Sequence of chain 1.C:
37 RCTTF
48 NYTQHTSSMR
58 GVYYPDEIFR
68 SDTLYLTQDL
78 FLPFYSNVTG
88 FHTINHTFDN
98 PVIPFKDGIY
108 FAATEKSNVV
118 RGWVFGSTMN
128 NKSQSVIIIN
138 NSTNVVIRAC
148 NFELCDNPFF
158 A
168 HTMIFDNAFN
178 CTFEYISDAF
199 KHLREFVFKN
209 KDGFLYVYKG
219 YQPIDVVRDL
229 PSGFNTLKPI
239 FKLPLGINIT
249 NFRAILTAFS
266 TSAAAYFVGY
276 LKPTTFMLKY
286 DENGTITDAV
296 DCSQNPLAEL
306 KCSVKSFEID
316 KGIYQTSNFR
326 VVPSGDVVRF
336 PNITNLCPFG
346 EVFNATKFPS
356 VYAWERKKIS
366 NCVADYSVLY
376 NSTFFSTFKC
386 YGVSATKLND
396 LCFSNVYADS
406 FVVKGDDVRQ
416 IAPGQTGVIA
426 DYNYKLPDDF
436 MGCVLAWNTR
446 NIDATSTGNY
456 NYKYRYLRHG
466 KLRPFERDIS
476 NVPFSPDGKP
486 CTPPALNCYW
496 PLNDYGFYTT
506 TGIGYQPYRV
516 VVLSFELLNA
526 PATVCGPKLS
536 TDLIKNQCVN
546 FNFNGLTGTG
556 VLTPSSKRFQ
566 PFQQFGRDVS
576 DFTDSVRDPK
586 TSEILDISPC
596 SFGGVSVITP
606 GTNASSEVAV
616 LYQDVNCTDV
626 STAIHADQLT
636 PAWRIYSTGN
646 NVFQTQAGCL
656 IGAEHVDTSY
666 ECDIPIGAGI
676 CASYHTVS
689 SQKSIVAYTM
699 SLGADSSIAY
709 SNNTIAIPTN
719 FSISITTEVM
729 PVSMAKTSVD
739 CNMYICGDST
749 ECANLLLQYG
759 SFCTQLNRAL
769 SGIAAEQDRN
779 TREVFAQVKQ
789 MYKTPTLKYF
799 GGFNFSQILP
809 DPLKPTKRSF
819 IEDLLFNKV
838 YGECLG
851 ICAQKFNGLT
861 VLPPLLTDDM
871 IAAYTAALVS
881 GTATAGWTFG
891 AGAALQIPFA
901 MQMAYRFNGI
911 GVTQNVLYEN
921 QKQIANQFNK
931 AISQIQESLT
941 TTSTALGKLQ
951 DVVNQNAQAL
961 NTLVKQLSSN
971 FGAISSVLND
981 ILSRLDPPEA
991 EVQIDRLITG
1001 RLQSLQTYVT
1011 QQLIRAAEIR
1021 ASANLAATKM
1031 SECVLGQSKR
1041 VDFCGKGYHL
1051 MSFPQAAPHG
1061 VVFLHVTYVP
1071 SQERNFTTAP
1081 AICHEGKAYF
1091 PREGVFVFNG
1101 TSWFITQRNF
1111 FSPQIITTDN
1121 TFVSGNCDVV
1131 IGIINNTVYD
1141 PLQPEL

The protein below binds the small molecule below.
Small molecule (SMILES): CC(=O)N[C@H]1[C@H](O[C@H]2[C@H](O)[C@@H](NC(C)=O)CO[C@@H]2CO)O[C@H](CO)[C@@H](O[C@@H]2O[C@H](CO)[C@@H](O)[C@H](O)[C@@H]2O)[C@@H]1O

Sequence of chain 1.A:
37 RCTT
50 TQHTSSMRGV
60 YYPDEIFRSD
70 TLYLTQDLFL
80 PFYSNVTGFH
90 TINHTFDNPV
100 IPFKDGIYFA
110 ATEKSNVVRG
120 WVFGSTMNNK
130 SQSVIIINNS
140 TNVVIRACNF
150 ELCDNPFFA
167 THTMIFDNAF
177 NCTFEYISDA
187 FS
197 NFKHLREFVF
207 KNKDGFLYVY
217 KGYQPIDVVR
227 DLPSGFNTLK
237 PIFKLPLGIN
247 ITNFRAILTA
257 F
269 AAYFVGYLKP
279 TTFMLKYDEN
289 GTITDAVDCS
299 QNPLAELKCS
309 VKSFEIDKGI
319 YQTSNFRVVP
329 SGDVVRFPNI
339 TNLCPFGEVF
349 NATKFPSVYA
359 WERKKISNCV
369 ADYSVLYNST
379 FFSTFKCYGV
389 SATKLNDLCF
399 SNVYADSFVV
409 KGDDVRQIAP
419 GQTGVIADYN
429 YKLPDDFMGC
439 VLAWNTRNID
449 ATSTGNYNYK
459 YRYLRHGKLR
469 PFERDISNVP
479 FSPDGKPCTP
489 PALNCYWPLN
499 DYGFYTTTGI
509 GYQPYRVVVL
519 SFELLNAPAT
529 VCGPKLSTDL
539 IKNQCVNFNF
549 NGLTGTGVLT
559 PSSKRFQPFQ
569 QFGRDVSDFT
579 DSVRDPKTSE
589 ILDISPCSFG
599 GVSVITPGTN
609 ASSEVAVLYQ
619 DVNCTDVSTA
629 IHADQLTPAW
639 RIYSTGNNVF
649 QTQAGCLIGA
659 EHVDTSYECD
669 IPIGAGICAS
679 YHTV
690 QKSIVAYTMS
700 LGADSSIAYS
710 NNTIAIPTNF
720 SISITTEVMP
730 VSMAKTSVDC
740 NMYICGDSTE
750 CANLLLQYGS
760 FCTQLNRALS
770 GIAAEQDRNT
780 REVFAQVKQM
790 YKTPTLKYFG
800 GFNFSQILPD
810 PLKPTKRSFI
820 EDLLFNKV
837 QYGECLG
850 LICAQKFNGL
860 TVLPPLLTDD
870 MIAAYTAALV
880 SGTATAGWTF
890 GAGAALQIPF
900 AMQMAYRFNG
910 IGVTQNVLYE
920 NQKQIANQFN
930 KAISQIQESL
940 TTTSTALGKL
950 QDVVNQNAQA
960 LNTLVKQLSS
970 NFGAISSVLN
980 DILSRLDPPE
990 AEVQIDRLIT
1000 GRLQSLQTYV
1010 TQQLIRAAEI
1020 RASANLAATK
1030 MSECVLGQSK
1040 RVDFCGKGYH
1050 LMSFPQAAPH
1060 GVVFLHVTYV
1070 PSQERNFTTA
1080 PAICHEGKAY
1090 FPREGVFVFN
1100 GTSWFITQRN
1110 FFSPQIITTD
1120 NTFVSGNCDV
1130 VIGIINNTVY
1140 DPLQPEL

Binding-site contacts:
Ligand atom O5 contacts residue ASN246 of chain 1.C at 2.4 Å (h-bond).
Ligand atom C2 contacts residue ARG463 of chain 1.A at 4.2 Å.
Ligand atom C8 contacts residue ASN246 of chain 1.C at 3.9 Å.
Ligand atom C5 contacts residue ASN246 of chain 1.C at 3.6 Å.
Ligand atom O7 contacts residue ASN246 of chain 1.C at 3.9 Å.
Ligand atom C7 contacts residue ASN246 of chain 1.C at 3.5 Å.
Ligand atom O7 contacts residue ARG463 of chain 1.A at 3.0 Å (salt-bridge).
Ligand atom N2 contacts residue ASN246 of chain 1.C at 2.8 Å (h-bond).
Ligand atom C1 contacts residue SER124 of chain 1.C at 3.8 Å.
Ligand atom C3 contacts residue ASN246 of chain 1.C at 3.6 Å.
Ligand atom C2 contacts residue ASN246 of chain 1.C at 2.4 Å.
Ligand atom C1 contacts residue ASN246 of chain 1.C at 1.4 Å.
Ligand atom O5 contacts residue SER124 of chain 1.C at 3.6 Å.
Ligand atom C4 contacts residue ASN246 of chain 1.C at 4.2 Å.
Ligand atom C7 contacts residue ARG463 of chain 1.A at 4.1 Å.
Ligand atom C8 contacts residue ARG468 of chain 1.A at 3.4 Å.
Ligand atom C5 contacts residue SER124 of chain 1.C at 4.2 Å.